Binding-site contacts:
Ligand atom C5 contacts residue TYR83 of chain 1.A at 3.9 Å (hydrophobic).
Ligand atom C contacts residue PRO28 of chain 1.A at 3.4 Å (hydrophobic).
Ligand atom C4 contacts residue PRO85 of chain 1.A at 3.5 Å (hydrophobic).
Ligand atom N1 contacts residue TYR83 of chain 1.A at 3.8 Å.
Ligand atom CL contacts residue TYR83 of chain 1.A at 4.4 Å.
Ligand atom C2 contacts residue TYR83 of chain 1.A at 3.8 Å (hydrophobic).
Ligand atom C4 contacts residue THR84 of chain 1.A at 4.1 Å.
Ligand atom O contacts residue PHE29 of chain 1.A at 4.0 Å.
Ligand atom C4 contacts residue TYR83 of chain 1.A at 4.5 Å (hydrophobic).
Ligand atom CL contacts residue TYR92 of chain 1.A at 4.1 Å.
Ligand atom N contacts residue VAL33 of chain 1.A at 3.9 Å.
Ligand atom C2 contacts residue ILE91 of chain 1.A at 3.7 Å (hydrophobic).
Ligand atom C3 contacts residue ILE91 of chain 1.A at 3.7 Å (hydrophobic).
Ligand atom N2 contacts residue TYR83 of chain 1.A at 3.8 Å.
Ligand atom CL contacts residue ILE91 of chain 1.A at 4.1 Å.
Ligand atom C3 contacts residue TYR83 of chain 1.A at 3.9 Å (hydrophobic).
Ligand atom CL contacts residue SER80 of chain 1.A at 3.3 Å.
Ligand atom C3 contacts residue TYR38 of chain 1.A at 3.9 Å (hydrophobic).
Ligand atom CL contacts residue THR84 of chain 1.A at 3.7 Å.
Ligand atom N contacts residue ILE91 of chain 1.A at 3.9 Å.
Ligand atom N1 contacts residue TYR38 of chain 1.A at 3.6 Å.
Ligand atom N contacts residue PHE29 of chain 1.A at 4.5 Å.
Ligand atom C contacts residue ILE91 of chain 1.A at 4.4 Å (hydrophobic).
Ligand atom C1 contacts residue ILE91 of chain 1.A at 3.6 Å (hydrophobic).
Ligand atom O contacts residue SER80 of chain 1.A at 3.1 Å (h-bond).
Ligand atom N2 contacts residue ILE91 of chain 1.A at 4.2 Å.
Ligand atom C contacts residue PHE29 of chain 1.A at 3.7 Å (hydrophobic).
Ligand atom O contacts residue ILE91 of chain 1.A at 3.8 Å.
Ligand atom N contacts residue PRO28 of chain 1.A at 4.4 Å.
Ligand atom C contacts residue VAL33 of chain 1.A at 3.5 Å (hydrophobic).
Ligand atom N1 contacts residue ILE91 of chain 1.A at 3.8 Å.
Ligand atom C5 contacts residue ILE91 of chain 1.A at 3.8 Å (hydrophobic).
Ligand atom C5 contacts residue SER80 of chain 1.A at 4.5 Å.
Ligand atom C1 contacts residue SER80 of chain 1.A at 4.2 Å.

Sequence of chain 1.A:
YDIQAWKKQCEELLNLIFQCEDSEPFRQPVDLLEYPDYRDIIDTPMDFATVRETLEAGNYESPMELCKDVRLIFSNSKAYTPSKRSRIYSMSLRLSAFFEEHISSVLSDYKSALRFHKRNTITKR

The small molecule below binds the protein below.
Small molecule (SMILES): CNC(=O)c1cnn(C)c1Cl